Sequence of chain 29.G:
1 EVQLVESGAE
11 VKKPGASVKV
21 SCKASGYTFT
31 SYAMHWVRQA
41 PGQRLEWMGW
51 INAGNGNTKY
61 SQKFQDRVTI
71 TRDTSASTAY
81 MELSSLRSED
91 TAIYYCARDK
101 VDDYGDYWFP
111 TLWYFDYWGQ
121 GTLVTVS

Binding-site contacts:
Ligand atom N2 contacts residue ASN67 of chain 29.E at 3.1 Å (h-bond).
Ligand atom O4 contacts residue ASP66 of chain 29.G at 4.2 Å.
Ligand atom C4 contacts residue ASN67 of chain 29.E at 4.2 Å.
Ligand atom O5 contacts residue GLN65 of chain 29.G at 3.9 Å.
Ligand atom C2 contacts residue ASN67 of chain 29.E at 2.5 Å.
Ligand atom O7 contacts residue ASN67 of chain 29.E at 4.1 Å.
Ligand atom O3 contacts residue ASP66 of chain 29.G at 3.8 Å.
Ligand atom C4 contacts residue ASP66 of chain 29.G at 3.8 Å.
Ligand atom O6 contacts residue ASP66 of chain 29.G at 2.8 Å (salt-bridge).
Ligand atom C1 contacts residue ASN67 of chain 29.E at 1.4 Å.
Ligand atom C8 contacts residue GLN65 of chain 29.G at 3.5 Å.
Ligand atom O3 contacts residue ASN67 of chain 29.E at 4.4 Å.
Ligand atom C8 contacts residue ASN67 of chain 29.E at 3.6 Å.
Ligand atom C3 contacts residue ASP66 of chain 29.G at 4.3 Å.
Ligand atom C5 contacts residue TYR60 of chain 29.G at 4.2 Å (hydrophobic).
Ligand atom O5 contacts residue ASN67 of chain 29.E at 2.4 Å (h-bond).
Ligand atom O5 contacts residue TYR60 of chain 29.G at 3.5 Å.
Ligand atom N2 contacts residue GLN65 of chain 29.G at 4.4 Å.
Ligand atom O3 contacts residue GLN65 of chain 29.G at 3.2 Å.
Ligand atom C3 contacts residue ASN67 of chain 29.E at 3.8 Å.
Ligand atom C2 contacts residue GLN65 of chain 29.G at 3.4 Å.
Ligand atom C6 contacts residue GLN65 of chain 29.G at 4.1 Å.
Ligand atom C6 contacts residue TYR60 of chain 29.G at 3.8 Å (hydrophobic).
Ligand atom C1 contacts residue GLN65 of chain 29.G at 3.7 Å.
Ligand atom C5 contacts residue ASN67 of chain 29.E at 3.6 Å.
Ligand atom C3 contacts residue GLN65 of chain 29.G at 4.1 Å.
Ligand atom O7 contacts residue ARG89 of chain 29.E at 4.0 Å.
Ligand atom O6 contacts residue GLN65 of chain 29.G at 4.2 Å.
Ligand atom O7 contacts residue MET118 of chain 29.E at 3.9 Å.
Ligand atom C6 contacts residue ASP66 of chain 29.G at 4.2 Å.
Ligand atom C7 contacts residue ASN67 of chain 29.E at 3.6 Å.

A protein and the small-molecule ligand that binds it are described below.
Small molecule (SMILES): CC(=O)N[C@@H]1[C@@H](O)[C@H](O)[C@@H](CO)O[C@H]1O

Sequence of chain 29.E:
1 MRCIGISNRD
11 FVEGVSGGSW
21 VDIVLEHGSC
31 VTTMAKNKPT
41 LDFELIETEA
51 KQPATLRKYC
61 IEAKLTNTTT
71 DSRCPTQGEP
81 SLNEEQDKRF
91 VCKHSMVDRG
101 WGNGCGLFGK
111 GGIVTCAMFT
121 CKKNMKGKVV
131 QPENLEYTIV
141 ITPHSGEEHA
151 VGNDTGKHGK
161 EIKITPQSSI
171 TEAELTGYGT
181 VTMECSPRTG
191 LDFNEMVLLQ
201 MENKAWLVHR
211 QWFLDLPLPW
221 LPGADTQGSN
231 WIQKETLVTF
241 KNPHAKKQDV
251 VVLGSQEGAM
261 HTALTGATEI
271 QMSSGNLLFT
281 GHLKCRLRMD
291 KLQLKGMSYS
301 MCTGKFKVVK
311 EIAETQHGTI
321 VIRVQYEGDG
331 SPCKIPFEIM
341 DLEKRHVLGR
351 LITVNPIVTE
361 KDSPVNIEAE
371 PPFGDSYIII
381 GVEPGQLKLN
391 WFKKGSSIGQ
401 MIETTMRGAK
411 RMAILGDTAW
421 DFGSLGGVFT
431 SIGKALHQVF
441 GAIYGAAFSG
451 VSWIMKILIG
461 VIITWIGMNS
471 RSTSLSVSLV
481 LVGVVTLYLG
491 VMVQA